Binding-site contacts:
Ligand atom O7 contacts residue ARG278 of chain 3.D at 3.2 Å (salt-bridge).
Ligand atom C6 contacts residue ARG162 of chain 1.D at 4.1 Å.
Ligand atom O6 contacts residue VAL144 of chain 1.D at 4.1 Å.
Ligand atom C1 contacts residue THR168 of chain 1.D at 4.4 Å.
Ligand atom C7 contacts residue ASN167 of chain 1.D at 3.3 Å.
Ligand atom C1 contacts residue ARG162 of chain 1.D at 3.6 Å.
Ligand atom N2 contacts residue THR168 of chain 1.D at 3.5 Å.
Ligand atom C5 contacts residue ASN167 of chain 1.D at 3.7 Å.
Ligand atom O5 contacts residue ARG162 of chain 1.D at 2.9 Å (salt-bridge).
Ligand atom C3 contacts residue ASN167 of chain 1.D at 3.8 Å.
Ligand atom O7 contacts residue ASN167 of chain 1.D at 3.2 Å (h-bond).
Ligand atom C7 contacts residue ARG278 of chain 3.D at 3.8 Å.
Ligand atom C1 contacts residue ASN167 of chain 1.D at 1.4 Å.
Ligand atom C8 contacts residue ARG278 of chain 3.D at 3.7 Å.
Ligand atom C8 contacts residue ASN167 of chain 1.D at 4.4 Å.
Ligand atom C2 contacts residue ASN167 of chain 1.D at 2.5 Å.
Ligand atom C8 contacts residue THR168 of chain 1.D at 3.6 Å.
Ligand atom C4 contacts residue ASN167 of chain 1.D at 4.2 Å.
Ligand atom C2 contacts residue THR168 of chain 1.D at 4.5 Å.
Ligand atom C6 contacts residue VAL144 of chain 1.D at 4.0 Å (hydrophobic).
Ligand atom N2 contacts residue ASN167 of chain 1.D at 2.9 Å (h-bond).
Ligand atom O5 contacts residue ASN167 of chain 1.D at 2.4 Å (h-bond).
Ligand atom C5 contacts residue ARG162 of chain 1.D at 4.0 Å.
Ligand atom C7 contacts residue THR168 of chain 1.D at 3.9 Å.

Sequence of chain 1.D:
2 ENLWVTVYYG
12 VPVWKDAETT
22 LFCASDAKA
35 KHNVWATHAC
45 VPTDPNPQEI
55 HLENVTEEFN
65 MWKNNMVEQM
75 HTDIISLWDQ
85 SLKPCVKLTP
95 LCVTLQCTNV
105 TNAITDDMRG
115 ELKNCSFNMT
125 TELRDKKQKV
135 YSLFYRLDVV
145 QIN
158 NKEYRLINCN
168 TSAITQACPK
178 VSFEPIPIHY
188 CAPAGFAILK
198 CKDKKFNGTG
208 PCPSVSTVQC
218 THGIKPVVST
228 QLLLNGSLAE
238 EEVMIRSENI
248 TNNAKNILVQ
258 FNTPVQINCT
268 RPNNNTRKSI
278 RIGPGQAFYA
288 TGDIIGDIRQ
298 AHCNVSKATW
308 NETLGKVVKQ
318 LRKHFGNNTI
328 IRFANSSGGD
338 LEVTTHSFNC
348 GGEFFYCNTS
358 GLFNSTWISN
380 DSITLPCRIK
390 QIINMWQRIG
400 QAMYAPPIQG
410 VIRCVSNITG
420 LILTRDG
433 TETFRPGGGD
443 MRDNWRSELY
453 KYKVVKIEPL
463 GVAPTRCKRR

The protein below binds the small molecule below.
Small molecule (SMILES): CC(=O)N[C@@H]1[C@@H](O)[C@H](O)[C@@H](CO)O[C@H]1O

Sequence of chain 3.D:
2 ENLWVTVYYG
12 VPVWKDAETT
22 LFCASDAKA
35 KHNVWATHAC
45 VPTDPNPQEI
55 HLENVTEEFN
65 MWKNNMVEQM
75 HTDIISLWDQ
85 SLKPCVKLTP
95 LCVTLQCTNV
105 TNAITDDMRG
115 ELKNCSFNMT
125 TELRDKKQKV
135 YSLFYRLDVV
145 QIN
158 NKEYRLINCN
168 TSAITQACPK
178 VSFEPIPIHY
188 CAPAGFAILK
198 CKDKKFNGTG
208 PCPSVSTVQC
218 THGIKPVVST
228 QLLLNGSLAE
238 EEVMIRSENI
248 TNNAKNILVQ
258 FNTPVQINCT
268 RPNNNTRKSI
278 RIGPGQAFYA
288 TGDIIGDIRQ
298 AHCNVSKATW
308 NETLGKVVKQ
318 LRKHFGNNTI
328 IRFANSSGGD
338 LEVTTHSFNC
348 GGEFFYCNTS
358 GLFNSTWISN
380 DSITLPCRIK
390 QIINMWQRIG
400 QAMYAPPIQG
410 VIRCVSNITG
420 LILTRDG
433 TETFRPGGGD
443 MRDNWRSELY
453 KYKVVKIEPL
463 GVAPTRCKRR